Sequence of chain 1.A:
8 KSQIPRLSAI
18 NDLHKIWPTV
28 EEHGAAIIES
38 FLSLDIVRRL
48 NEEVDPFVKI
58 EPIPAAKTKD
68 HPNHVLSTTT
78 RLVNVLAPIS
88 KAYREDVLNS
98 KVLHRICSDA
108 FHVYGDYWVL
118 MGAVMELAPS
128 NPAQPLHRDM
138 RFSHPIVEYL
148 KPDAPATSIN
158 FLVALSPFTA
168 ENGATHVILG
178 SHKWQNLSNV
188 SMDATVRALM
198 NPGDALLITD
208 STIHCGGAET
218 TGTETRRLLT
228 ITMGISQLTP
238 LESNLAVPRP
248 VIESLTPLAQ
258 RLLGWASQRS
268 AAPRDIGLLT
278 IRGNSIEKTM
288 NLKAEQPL

Binding-site contacts:
Ligand atom C8 contacts residue HIS134 of chain 1.A at 3.4 Å.
Ligand atom C14 contacts residue VAL72 of chain 1.A at 3.9 Å (hydrophobic).
Ligand atom C1 contacts residue MET118 of chain 1.A at 3.4 Å (hydrophobic).
Ligand atom C8 contacts residue PHE139 of chain 1.A at 4.0 Å (hydrophobic).
Ligand atom O5 contacts residue ILE273 of chain 2.A at 3.9 Å.
Ligand atom C18 contacts residue AKG1 of chain 1.C at 3.9 Å.
Ligand atom C9 contacts residue HIS134 of chain 1.A at 3.5 Å.
Ligand atom O16 contacts residue ASP136 of chain 1.A at 3.3 Å.
Ligand atom C13 contacts residue GLN131 of chain 1.A at 3.4 Å.
Ligand atom C1 contacts residue LEU79 of chain 1.A at 3.5 Å (hydrophobic).
Ligand atom C2 contacts residue LEU79 of chain 1.A at 3.6 Å (hydrophobic).
Ligand atom C14 contacts residue HIS134 of chain 1.A at 3.8 Å.
Ligand atom C8 contacts residue ASP136 of chain 1.A at 3.9 Å.
Ligand atom C12 contacts residue HIS134 of chain 1.A at 4.0 Å.
Ligand atom C3 contacts residue AKG1 of chain 1.C at 3.9 Å.
Ligand atom C9 contacts residue PHE139 of chain 1.A at 4.0 Å (hydrophobic).
Ligand atom C10 contacts residue VAL72 of chain 1.A at 3.9 Å (hydrophobic).
Ligand atom C2 contacts residue AKG1 of chain 1.C at 3.7 Å.
Ligand atom C11 contacts residue HIS134 of chain 1.A at 3.5 Å.
Ligand atom C9 contacts residue VAL72 of chain 1.A at 4.0 Å (hydrophobic).
Ligand atom C15 contacts residue MET137 of chain 1.A at 4.0 Å (hydrophobic).
Ligand atom C19 contacts residue MET118 of chain 1.A at 3.8 Å (hydrophobic).
Ligand atom O5 contacts residue ASN70 of chain 1.A at 3.0 Å (h-bond).
Ligand atom C14 contacts residue AKG1 of chain 1.C at 3.8 Å.
Ligand atom C7 contacts residue AKG1 of chain 1.C at 3.4 Å.
Ligand atom C11 contacts residue PRO132 of chain 1.A at 3.9 Å (hydrophobic).
Ligand atom C1 contacts residue MET122 of chain 1.A at 3.8 Å (hydrophobic).
Ligand atom C10 contacts residue HIS134 of chain 1.A at 3.3 Å.
Ligand atom C10 contacts residue PHE139 of chain 1.A at 3.5 Å (hydrophobic).
Ligand atom C15 contacts residue ASP136 of chain 1.A at 3.8 Å.
Ligand atom C7 contacts residue ASP136 of chain 1.A at 3.9 Å.
Ligand atom O5 contacts residue LEU73 of chain 1.A at 3.7 Å.
Ligand atom C20 contacts residue MET118 of chain 1.A at 3.3 Å (hydrophobic).
Ligand atom O16 contacts residue MET137 of chain 1.A at 3.0 Å (h-bond).
Ligand atom C8 contacts residue AKG1 of chain 1.C at 3.8 Å.
Ligand atom C13 contacts residue VAL72 of chain 1.A at 3.7 Å (hydrophobic).
Ligand atom C11 contacts residue VAL72 of chain 1.A at 3.7 Å (hydrophobic).
Ligand atom C12 contacts residue VAL72 of chain 1.A at 3.6 Å (hydrophobic).
Ligand atom C14 contacts residue GLN131 of chain 1.A at 3.9 Å.
Ligand atom C12 contacts residue PRO132 of chain 1.A at 3.9 Å (hydrophobic).

This small molecule binds to this protein.
Small molecule (SMILES): O=C1N[C@@H](Cc2ccccc2)C(=O)Nc2ccccc21

Sequence of chain 2.A:
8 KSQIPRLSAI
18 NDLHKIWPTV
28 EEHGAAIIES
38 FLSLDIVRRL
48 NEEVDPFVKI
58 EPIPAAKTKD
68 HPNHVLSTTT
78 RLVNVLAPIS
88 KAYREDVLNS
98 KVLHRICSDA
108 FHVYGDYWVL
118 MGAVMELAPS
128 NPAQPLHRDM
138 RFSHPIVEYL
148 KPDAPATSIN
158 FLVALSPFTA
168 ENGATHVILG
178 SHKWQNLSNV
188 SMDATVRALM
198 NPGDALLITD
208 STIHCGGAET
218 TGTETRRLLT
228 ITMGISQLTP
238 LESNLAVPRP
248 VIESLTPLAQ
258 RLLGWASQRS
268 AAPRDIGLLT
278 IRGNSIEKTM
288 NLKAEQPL